Sequence of chain 1.E:
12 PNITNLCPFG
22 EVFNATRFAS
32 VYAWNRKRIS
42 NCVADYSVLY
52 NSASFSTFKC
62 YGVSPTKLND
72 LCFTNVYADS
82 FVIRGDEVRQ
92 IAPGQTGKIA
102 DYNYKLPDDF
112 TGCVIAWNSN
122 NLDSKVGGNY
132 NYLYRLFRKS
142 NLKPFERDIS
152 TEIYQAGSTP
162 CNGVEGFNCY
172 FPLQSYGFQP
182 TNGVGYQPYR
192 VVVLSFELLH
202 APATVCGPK

A small-molecule ligand and the protein it binds are described below.
Small molecule (SMILES): CC(=O)N[C@@H]1[C@@H](O)[C@H](O)[C@@H](CO)O[C@H]1O

Binding-site contacts:
Ligand atom C5 contacts residue ASN25 of chain 1.E at 3.6 Å.
Ligand atom N2 contacts residue ASN25 of chain 1.E at 3.1 Å (h-bond).
Ligand atom O6 contacts residue GLY21 of chain 1.E at 4.3 Å.
Ligand atom O6 contacts residue PHE24 of chain 1.E at 3.6 Å.
Ligand atom O5 contacts residue ASN25 of chain 1.E at 2.2 Å (h-bond).
Ligand atom C7 contacts residue ASN25 of chain 1.E at 4.0 Å.
Ligand atom O7 contacts residue ASN25 of chain 1.E at 4.3 Å.
Ligand atom C4 contacts residue ASN25 of chain 1.E at 4.2 Å.
Ligand atom O6 contacts residue ASN25 of chain 1.E at 3.9 Å.
Ligand atom O5 contacts residue GLY21 of chain 1.E at 4.3 Å.
Ligand atom C3 contacts residue ASN25 of chain 1.E at 3.8 Å.
Ligand atom C2 contacts residue ASN25 of chain 1.E at 2.5 Å.
Ligand atom C1 contacts residue ASN25 of chain 1.E at 1.4 Å.